Binding-site contacts:
Ligand atom C5 contacts residue SO41 of chain 1.I at 4.0 Å.
Ligand atom C6 contacts residue THR26 of chain 1.B at 3.9 Å.
Ligand atom O4 contacts residue LYS28 of chain 1.B at 3.6 Å.
Ligand atom O5 contacts residue THR26 of chain 1.B at 4.4 Å.
Ligand atom N2 contacts residue ASN24 of chain 1.B at 2.9 Å (h-bond).
Ligand atom C8 contacts residue THR26 of chain 1.B at 4.0 Å.
Ligand atom O7 contacts residue THR26 of chain 1.B at 4.4 Å.
Ligand atom O5 contacts residue SO41 of chain 1.I at 4.0 Å.
Ligand atom C2 contacts residue ASN24 of chain 1.B at 2.5 Å.
Ligand atom C8 contacts residue ASN24 of chain 1.B at 4.5 Å.
Ligand atom C4 contacts residue ASN24 of chain 1.B at 4.2 Å.
Ligand atom C6 contacts residue THR26 of chain 1.B at 3.6 Å.
Ligand atom O7 contacts residue ASN24 of chain 1.B at 3.6 Å (h-bond).
Ligand atom O5 contacts residue ASN24 of chain 1.B at 2.4 Å (h-bond).
Ligand atom O5 contacts residue THR26 of chain 1.B at 4.2 Å.
Ligand atom C3 contacts residue ASN24 of chain 1.B at 3.8 Å.
Ligand atom C1 contacts residue ASN24 of chain 1.B at 1.4 Å.
Ligand atom C4 contacts residue SO41 of chain 1.I at 4.4 Å.
Ligand atom C5 contacts residue THR26 of chain 1.B at 3.9 Å.
Ligand atom C7 contacts residue ASN24 of chain 1.B at 3.4 Å.
Ligand atom C5 contacts residue THR26 of chain 1.B at 4.2 Å.
Ligand atom O4 contacts residue SO41 of chain 1.I at 3.8 Å.
Ligand atom C6 contacts residue SO41 of chain 1.I at 3.3 Å.
Ligand atom C1 contacts residue THR26 of chain 1.B at 4.2 Å.
Ligand atom C5 contacts residue ASN24 of chain 1.B at 3.6 Å.
Ligand atom C7 contacts residue THR26 of chain 1.B at 4.4 Å.
Ligand atom O5 contacts residue LYS28 of chain 1.B at 4.0 Å.

Sequence of chain 1.B:
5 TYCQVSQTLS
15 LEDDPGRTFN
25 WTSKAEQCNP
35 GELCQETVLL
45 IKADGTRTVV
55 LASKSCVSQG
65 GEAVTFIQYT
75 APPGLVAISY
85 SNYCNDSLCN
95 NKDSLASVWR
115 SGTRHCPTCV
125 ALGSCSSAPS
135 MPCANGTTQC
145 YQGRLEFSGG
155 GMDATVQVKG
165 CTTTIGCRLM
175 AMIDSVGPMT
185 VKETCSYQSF

This protein binds this small molecule.
Small molecule (SMILES): CC(=O)N[C@H]1[C@H](O[C@H]2[C@H](O)[C@@H](NC(C)=O)CO[C@@H]2CO[C@@H]2O[C@@H](C)[C@@H](O)[C@@H](O)[C@@H]2O)O[C@H](CO)[C@@H](O)[C@@H]1O